Sequence of chain 1.B:
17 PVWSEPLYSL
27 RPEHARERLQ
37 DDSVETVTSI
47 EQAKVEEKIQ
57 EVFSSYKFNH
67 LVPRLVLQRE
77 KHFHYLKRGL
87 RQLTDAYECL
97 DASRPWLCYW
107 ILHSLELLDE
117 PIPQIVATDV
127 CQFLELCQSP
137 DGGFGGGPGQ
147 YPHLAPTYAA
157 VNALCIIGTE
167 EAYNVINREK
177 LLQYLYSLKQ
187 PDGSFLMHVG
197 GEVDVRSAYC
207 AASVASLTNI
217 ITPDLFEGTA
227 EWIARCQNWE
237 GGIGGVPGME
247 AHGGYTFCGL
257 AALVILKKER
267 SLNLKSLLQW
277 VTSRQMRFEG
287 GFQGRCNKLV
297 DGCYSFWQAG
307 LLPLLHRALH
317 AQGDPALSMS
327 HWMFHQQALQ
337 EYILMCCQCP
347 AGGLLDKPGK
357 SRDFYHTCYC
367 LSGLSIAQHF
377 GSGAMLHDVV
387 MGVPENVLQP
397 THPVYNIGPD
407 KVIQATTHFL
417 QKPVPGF

This small molecule binds to this protein.
Small molecule (SMILES): CC(C)=CCC/C(C)=C/CC/C(C)=C/CO[P](=O)(O)OP(=O)(O)O

Sequence of chain 1.A:
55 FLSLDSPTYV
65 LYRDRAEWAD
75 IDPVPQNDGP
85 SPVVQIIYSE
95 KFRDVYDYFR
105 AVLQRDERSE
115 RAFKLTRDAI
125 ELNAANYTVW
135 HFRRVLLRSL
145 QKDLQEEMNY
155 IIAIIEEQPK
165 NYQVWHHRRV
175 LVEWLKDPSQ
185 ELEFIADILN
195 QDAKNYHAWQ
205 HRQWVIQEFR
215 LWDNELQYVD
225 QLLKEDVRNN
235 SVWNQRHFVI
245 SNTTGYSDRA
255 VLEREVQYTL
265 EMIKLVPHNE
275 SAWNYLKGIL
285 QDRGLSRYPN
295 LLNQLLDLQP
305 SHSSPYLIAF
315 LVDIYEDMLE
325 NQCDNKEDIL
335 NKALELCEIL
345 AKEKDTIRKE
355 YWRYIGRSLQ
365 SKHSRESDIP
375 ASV

Binding-site contacts:
Ligand atom C8 contacts residue ED21 of chain 1.E at 3.4 Å.
Ligand atom O1A contacts residue LYS294 of chain 1.B at 3.7 Å.
Ligand atom C12 contacts residue CYS254 of chain 1.B at 3.9 Å (hydrophobic).
Ligand atom C10 contacts residue ED21 of chain 1.E at 3.2 Å.
Ligand atom C14 contacts residue CYS206 of chain 1.B at 4.0 Å (hydrophobic).
Ligand atom C11 contacts residue TRP303 of chain 1.B at 4.0 Å (hydrophobic).
Ligand atom O1 contacts residue ED21 of chain 1.E at 2.9 Å.
Ligand atom PA contacts residue LYS164 of chain 1.A at 4.0 Å.
Ligand atom C5 contacts residue TYR166 of chain 1.A at 3.7 Å (hydrophobic).
Ligand atom O2B contacts residue TYR300 of chain 1.B at 2.6 Å (h-bond).
Ligand atom O1B contacts residue ARG291 of chain 1.B at 3.9 Å.
Ligand atom C15 contacts residue TRP102 of chain 1.B at 3.9 Å (hydrophobic).
Ligand atom C15 contacts residue ARG202 of chain 1.B at 3.9 Å.
Ligand atom C7 contacts residue ED21 of chain 1.E at 3.4 Å.
Ligand atom C5 contacts residue TYR251 of chain 1.B at 3.7 Å (hydrophobic).
Ligand atom PB contacts residue TYR300 of chain 1.B at 3.5 Å.
Ligand atom C6 contacts residue ED21 of chain 1.E at 3.5 Å.
Ligand atom C1 contacts residue HIS248 of chain 1.B at 3.6 Å.
Ligand atom C4 contacts residue TYR166 of chain 1.A at 3.9 Å (hydrophobic).
Ligand atom O1A contacts residue LYS164 of chain 1.A at 3.9 Å.
Ligand atom C11 contacts residue ED21 of chain 1.E at 3.3 Å.
Ligand atom C10 contacts residue GLY250 of chain 1.B at 3.7 Å.
Ligand atom O3B contacts residue ARG291 of chain 1.B at 2.8 Å (salt-bridge).
Ligand atom PA contacts residue ED21 of chain 1.E at 3.6 Å.
Ligand atom C9 contacts residue GLY250 of chain 1.B at 3.7 Å.
Ligand atom PB contacts residue ARG291 of chain 1.B at 4.0 Å.
Ligand atom C10 contacts residue TRP303 of chain 1.B at 3.7 Å (hydrophobic).
Ligand atom O2A contacts residue ED21 of chain 1.E at 3.4 Å.
Ligand atom PB contacts residue HIS248 of chain 1.B at 4.0 Å.
Ligand atom O1B contacts residue LYS294 of chain 1.B at 2.8 Å (salt-bridge).
Ligand atom C2 contacts residue HIS248 of chain 1.B at 3.3 Å.
Ligand atom C8 contacts residue GLY250 of chain 1.B at 3.5 Å.
Ligand atom O3B contacts residue TYR300 of chain 1.B at 3.7 Å.
Ligand atom C12 contacts residue TRP303 of chain 1.B at 3.6 Å (hydrophobic).
Ligand atom O2A contacts residue LYS164 of chain 1.A at 2.9 Å (salt-bridge).
Ligand atom O3A contacts residue TYR300 of chain 1.B at 3.6 Å.
Ligand atom C4 contacts residue HIS201 of chain 1.A at 4.0 Å.
Ligand atom O3B contacts residue HIS248 of chain 1.B at 2.9 Å (h-bond).
Ligand atom O1A contacts residue ARG291 of chain 1.B at 2.7 Å (salt-bridge).
Ligand atom C9 contacts residue ED21 of chain 1.E at 4.0 Å.